Binding-site contacts:
Ligand atom C3 contacts residue ASN154 of chain 2.E at 3.8 Å.
Ligand atom C2 contacts residue ASN154 of chain 2.E at 2.5 Å.
Ligand atom N2 contacts residue ASN154 of chain 2.E at 2.8 Å (h-bond).
Ligand atom C1 contacts residue SER156 of chain 2.E at 4.0 Å.
Ligand atom O5 contacts residue SER157 of chain 2.E at 4.0 Å.
Ligand atom C7 contacts residue ASN154 of chain 2.E at 3.3 Å.
Ligand atom C1 contacts residue ASN154 of chain 2.E at 1.4 Å.
Ligand atom O5 contacts residue ASN154 of chain 2.E at 2.4 Å (h-bond).
Ligand atom O6 contacts residue SER157 of chain 2.E at 4.2 Å.
Ligand atom C8 contacts residue ASN154 of chain 2.E at 3.7 Å.
Ligand atom C4 contacts residue ASN154 of chain 2.E at 4.2 Å.
Ligand atom C5 contacts residue ASN154 of chain 2.E at 3.6 Å.
Ligand atom O7 contacts residue ASN154 of chain 2.E at 3.5 Å (h-bond).
Ligand atom C1 contacts residue SER157 of chain 2.E at 4.3 Å.

The protein below binds the small molecule below.
Small molecule (SMILES): CC(=O)N[C@@H]1[C@@H](O)[C@H](O)[C@@H](CO)O[C@H]1O

Sequence of chain 2.E:
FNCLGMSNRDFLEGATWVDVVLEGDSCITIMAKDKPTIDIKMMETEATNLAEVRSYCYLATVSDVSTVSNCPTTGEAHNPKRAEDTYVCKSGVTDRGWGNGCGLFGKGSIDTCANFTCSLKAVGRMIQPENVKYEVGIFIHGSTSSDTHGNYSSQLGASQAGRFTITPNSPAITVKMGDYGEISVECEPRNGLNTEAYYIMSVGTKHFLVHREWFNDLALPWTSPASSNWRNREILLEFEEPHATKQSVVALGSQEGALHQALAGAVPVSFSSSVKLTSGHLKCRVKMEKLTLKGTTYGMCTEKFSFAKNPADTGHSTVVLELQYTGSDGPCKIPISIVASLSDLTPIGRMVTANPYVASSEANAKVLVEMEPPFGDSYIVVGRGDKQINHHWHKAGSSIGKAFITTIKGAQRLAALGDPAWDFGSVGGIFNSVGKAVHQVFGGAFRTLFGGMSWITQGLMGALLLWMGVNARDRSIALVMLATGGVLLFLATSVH